Binding-site contacts:
Ligand atom C5 contacts residue ARG19 of chain 23.A at 2.9 Å.
Ligand atom O4 contacts residue A1 of chain 23.B at 3.0 Å (h-bond).
Ligand atom P contacts residue ARG19 of chain 23.A at 2.8 Å.
Ligand atom O5' contacts residue ARG19 of chain 23.A at 2.1 Å (salt-bridge).
Ligand atom C6 contacts residue ARG19 of chain 23.A at 2.7 Å.
Ligand atom C1' contacts residue ARG19 of chain 23.A at 4.3 Å.
Ligand atom N3 contacts residue A1 of chain 23.B at 2.7 Å (h-bond).
Ligand atom O2 contacts residue A2 of chain 23.B at 3.7 Å.
Ligand atom P contacts residue ARG15 of chain 23.A at 3.1 Å.
Ligand atom OP1 contacts residue LYS18 of chain 23.A at 3.7 Å.
Ligand atom OP1 contacts residue ARG15 of chain 23.A at 2.5 Å.
Ligand atom C3' contacts residue ARG15 of chain 23.A at 3.8 Å.
Ligand atom C4' contacts residue ARG19 of chain 23.A at 3.7 Å.
Ligand atom O5' contacts residue ARG15 of chain 23.A at 3.6 Å.
Ligand atom C4 contacts residue A3 of chain 23.B at 3.6 Å.
Ligand atom C5' contacts residue ARG15 of chain 23.A at 2.5 Å.
Ligand atom C3' contacts residue ARG19 of chain 23.A at 3.4 Å.
Ligand atom C4 contacts residue ARG19 of chain 23.A at 3.9 Å.
Ligand atom O4 contacts residue A3 of chain 23.B at 2.8 Å (h-bond).
Ligand atom O4' contacts residue ARG19 of chain 23.A at 3.9 Å.
Ligand atom C2 contacts residue A2 of chain 23.B at 3.9 Å.
Ligand atom C4' contacts residue ARG15 of chain 23.A at 3.3 Å.
Ligand atom C2 contacts residue A1 of chain 23.B at 3.1 Å.
Ligand atom N1 contacts residue ARG19 of chain 23.A at 3.9 Å.
Ligand atom C4 contacts residue A1 of chain 23.B at 3.4 Å.
Ligand atom C2 contacts residue A3 of chain 23.B at 3.5 Å.
Ligand atom OP2 contacts residue ALA16 of chain 23.A at 4.1 Å.
Ligand atom N3 contacts residue A2 of chain 23.B at 3.7 Å.
Ligand atom C2' contacts residue ARG19 of chain 23.A at 3.6 Å.
Ligand atom O3' contacts residue ARG19 of chain 23.A at 3.6 Å (salt-bridge).
Ligand atom N3 contacts residue A3 of chain 23.B at 2.8 Å (h-bond).
Ligand atom N1 contacts residue A3 of chain 23.B at 4.3 Å.
Ligand atom OP1 contacts residue MET14 of chain 23.A at 3.8 Å.
Ligand atom OP2 contacts residue ARG19 of chain 23.A at 2.1 Å (salt-bridge).
Ligand atom OP1 contacts residue ARG19 of chain 23.A at 4.1 Å.
Ligand atom OP2 contacts residue ARG15 of chain 23.A at 2.5 Å.
Ligand atom O2 contacts residue A3 of chain 23.B at 3.2 Å.
Ligand atom O2 contacts residue A1 of chain 23.B at 2.7 Å (h-bond).
Ligand atom O3' contacts residue ARG15 of chain 23.A at 3.1 Å (salt-bridge).
Ligand atom C5' contacts residue ARG19 of chain 23.A at 3.2 Å.

A small-molecule ligand and the protein it binds are described below.
Small molecule (SMILES): O=c1ccn([C@@H]2O[C@H](CO[P](=O)(O)O[C@H]3[C@@H](O)[C@H](n4ccc(=O)[nH]c4=O)O[C@@H]3CO[P](=O)(O)O[C@H]3[C@@H](O)[C@H](n4ccc(=O)[nH]c4=O)O[C@@H]3CO[P](=O)(O)O[C@H]3[C@@H](O)[C@H](n4ccc(=O)[nH]c4=O)O[C@@H]3COP(=O)=O)[C@@H](O)[C@H]2O)c(=O)[nH]1

Sequence of chain 23.A:
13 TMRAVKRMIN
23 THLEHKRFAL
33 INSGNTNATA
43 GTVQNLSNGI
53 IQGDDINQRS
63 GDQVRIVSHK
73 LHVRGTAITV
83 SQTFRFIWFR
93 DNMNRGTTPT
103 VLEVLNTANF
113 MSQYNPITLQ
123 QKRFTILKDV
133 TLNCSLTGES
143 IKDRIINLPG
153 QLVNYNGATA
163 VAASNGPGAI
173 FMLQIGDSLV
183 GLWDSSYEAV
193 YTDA